Sequence of chain 1.B:
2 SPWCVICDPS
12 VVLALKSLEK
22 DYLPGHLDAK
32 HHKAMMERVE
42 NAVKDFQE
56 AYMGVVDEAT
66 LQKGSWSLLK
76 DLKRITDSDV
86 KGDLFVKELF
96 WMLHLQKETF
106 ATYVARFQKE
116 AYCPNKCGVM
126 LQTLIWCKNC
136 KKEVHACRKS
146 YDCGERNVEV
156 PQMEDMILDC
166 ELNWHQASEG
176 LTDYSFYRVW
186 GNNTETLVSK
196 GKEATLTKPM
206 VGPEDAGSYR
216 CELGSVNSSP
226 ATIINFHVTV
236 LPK

This protein binds this small molecule.
Small molecule (SMILES): CC(=O)N[C@@H]1[C@@H](O)[C@H](O)[C@@H](CO)O[C@H]1O

Binding-site contacts:
Ligand atom O7 contacts residue ASN187 of chain 1.B at 3.2 Å (h-bond).
Ligand atom C2 contacts residue ASN187 of chain 1.B at 2.4 Å.
Ligand atom O5 contacts residue THR189 of chain 1.B at 4.3 Å.
Ligand atom O5 contacts residue TRP185 of chain 1.B at 4.0 Å.
Ligand atom C5 contacts residue ASN187 of chain 1.B at 3.7 Å.
Ligand atom C1 contacts residue THR189 of chain 1.B at 3.6 Å.
Ligand atom C5 contacts residue TRP185 of chain 1.B at 4.1 Å (hydrophobic).
Ligand atom O6 contacts residue TRP185 of chain 1.B at 4.4 Å.
Ligand atom C7 contacts residue ASN187 of chain 1.B at 3.2 Å.
Ligand atom N2 contacts residue THR189 of chain 1.B at 4.4 Å.
Ligand atom O5 contacts residue ASN187 of chain 1.B at 2.4 Å (h-bond).
Ligand atom C1 contacts residue ASN187 of chain 1.B at 1.4 Å.
Ligand atom C4 contacts residue ASN187 of chain 1.B at 4.2 Å.
Ligand atom N2 contacts residue ASN187 of chain 1.B at 2.9 Å (h-bond).
Ligand atom C3 contacts residue ASN187 of chain 1.B at 3.8 Å.
Ligand atom C8 contacts residue ASN187 of chain 1.B at 4.3 Å.
Ligand atom C6 contacts residue TRP185 of chain 1.B at 3.8 Å (hydrophobic).
Ligand atom C8 contacts residue THR189 of chain 1.B at 4.4 Å.